A small-molecule ligand and the protein it binds are described below.
Small molecule (SMILES): Nc1nc(N)nc(NC2CC2)n1

Sequence of chain 1.D:
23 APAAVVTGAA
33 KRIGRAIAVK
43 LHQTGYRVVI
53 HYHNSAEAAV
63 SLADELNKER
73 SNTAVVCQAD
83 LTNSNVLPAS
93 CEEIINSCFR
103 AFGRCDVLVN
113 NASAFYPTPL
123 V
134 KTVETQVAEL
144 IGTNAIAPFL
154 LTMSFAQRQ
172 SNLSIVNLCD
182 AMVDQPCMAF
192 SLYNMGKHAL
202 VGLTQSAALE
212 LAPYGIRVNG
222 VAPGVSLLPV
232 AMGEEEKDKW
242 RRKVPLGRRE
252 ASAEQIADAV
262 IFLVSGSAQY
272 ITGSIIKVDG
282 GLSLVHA

Binding-site contacts:
Ligand atom CAJ contacts residue D1D1 of chain 1.R at 3.5 Å.
Ligand atom NAE contacts residue NAP1 of chain 1.P at 2.7 Å (h-bond).
Ligand atom NAA contacts residue NAP1 of chain 1.P at 2.9 Å (h-bond).
Ligand atom NAF contacts residue NAP1 of chain 1.P at 2.7 Å (h-bond).
Ligand atom CAK contacts residue NAP1 of chain 1.P at 3.4 Å.
Ligand atom CAD contacts residue NAP1 of chain 1.P at 2.8 Å.
Ligand atom CAI contacts residue NAP1 of chain 1.P at 3.2 Å.
Ligand atom NAB contacts residue NAP1 of chain 1.P at 3.5 Å.
Ligand atom NAA contacts residue SER115 of chain 1.D at 2.8 Å (h-bond).
Ligand atom CAI contacts residue SER115 of chain 1.D at 3.6 Å.
Ligand atom CAC contacts residue NAP1 of chain 1.P at 2.8 Å.
Ligand atom NAA contacts residue PHE117 of chain 1.D at 3.5 Å.
Ligand atom NAB contacts residue TYR194 of chain 1.D at 2.7 Å (h-bond).
Ligand atom CAK contacts residue PHE117 of chain 1.D at 3.9 Å (hydrophobic).
Ligand atom CAJ contacts residue TYR194 of chain 1.D at 3.4 Å (hydrophobic).
Ligand atom NAB contacts residue PHE117 of chain 1.D at 3.8 Å.
Ligand atom CAD contacts residue ARG34 of chain 1.D at 3.0 Å.
Ligand atom NAB contacts residue ASP181 of chain 1.D at 3.7 Å.
Ligand atom NAH contacts residue NAP1 of chain 1.P at 3.1 Å (h-bond).
Ligand atom NAG contacts residue PHE117 of chain 1.D at 3.9 Å.
Ligand atom CAC contacts residue PRO230 of chain 1.D at 3.8 Å (hydrophobic).
Ligand atom CAJ contacts residue NAP1 of chain 1.P at 3.6 Å.
Ligand atom NAH contacts residue ARG34 of chain 1.D at 3.4 Å (salt-bridge).
Ligand atom NAE contacts residue PHE117 of chain 1.D at 3.6 Å.
Ligand atom NAE contacts residue TYR194 of chain 1.D at 3.4 Å (h-bond).
Ligand atom CAL contacts residue ARG34 of chain 1.D at 3.0 Å.
Ligand atom CAC contacts residue PHE117 of chain 1.D at 4.2 Å (hydrophobic).
Ligand atom CAJ contacts residue PHE117 of chain 1.D at 3.6 Å (hydrophobic).
Ligand atom NAG contacts residue NAP1 of chain 1.P at 3.7 Å.
Ligand atom NAF contacts residue PHE117 of chain 1.D at 3.7 Å.
Ligand atom CAI contacts residue PHE117 of chain 1.D at 3.4 Å (hydrophobic).
Ligand atom NAG contacts residue D1D1 of chain 1.R at 3.5 Å.
Ligand atom CAD contacts residue PRO230 of chain 1.D at 3.9 Å (hydrophobic).
Ligand atom CAL contacts residue NAP1 of chain 1.P at 3.5 Å.
Ligand atom NAE contacts residue SER115 of chain 1.D at 3.9 Å.
Ligand atom CAC contacts residue ARG34 of chain 1.D at 4.2 Å.
Ligand atom NAH contacts residue PRO230 of chain 1.D at 3.9 Å.
Ligand atom NAB contacts residue D1D1 of chain 1.R at 2.5 Å (h-bond).
Ligand atom NAA contacts residue ALA116 of chain 1.D at 4.2 Å.
Ligand atom CAL contacts residue PRO230 of chain 1.D at 3.3 Å (hydrophobic).